Sequence of chain 1.A:
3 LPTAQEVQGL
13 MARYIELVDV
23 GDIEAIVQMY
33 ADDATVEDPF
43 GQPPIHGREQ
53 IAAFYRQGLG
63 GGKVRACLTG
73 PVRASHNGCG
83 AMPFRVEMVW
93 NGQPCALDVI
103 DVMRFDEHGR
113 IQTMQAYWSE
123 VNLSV

The small molecule below binds the protein below.
Small molecule (SMILES): C[C@]12CCc3c(ccc4cc(O)ccc34)[C@@H]1CCC2=O

Binding-site contacts:
Ligand atom C6 contacts residue PHE86 of chain 1.A at 4.1 Å (hydrophobic).
Ligand atom C26 contacts residue MET90 of chain 1.A at 4.0 Å (hydrophobic).
Ligand atom C3 contacts residue ASP40 of chain 1.A at 3.6 Å.
Ligand atom C10 contacts residue VAL101 of chain 1.A at 4.2 Å (hydrophobic).
Ligand atom C5 contacts residue VAL88 of chain 1.A at 4.2 Å (hydrophobic).
Ligand atom C19 contacts residue VAL88 of chain 1.A at 4.2 Å (hydrophobic).
Ligand atom O1 contacts residue PHE86 of chain 1.A at 3.6 Å.
Ligand atom C27 contacts residue GLY60 of chain 1.A at 3.9 Å.
Ligand atom C19 contacts residue VAL66 of chain 1.A at 4.0 Å (hydrophobic).
Ligand atom C6 contacts residue TYR16 of chain 1.A at 3.4 Å (hydrophobic).
Ligand atom C12 contacts residue VAL88 of chain 1.A at 4.3 Å (hydrophobic).
Ligand atom C1 contacts residue TYR16 of chain 1.A at 3.2 Å (hydrophobic).
Ligand atom O26 contacts residue MET90 of chain 1.A at 3.2 Å.
Ligand atom C10 contacts residue TRP120 of chain 1.A at 3.5 Å (hydrophobic).
Ligand atom C18 contacts residue GLY60 of chain 1.A at 4.2 Å.
Ligand atom C6 contacts residue VAL20 of chain 1.A at 4.1 Å (hydrophobic).
Ligand atom O1 contacts residue TYR16 of chain 1.A at 2.5 Å (h-bond).
Ligand atom C2 contacts residue PHE86 of chain 1.A at 3.7 Å (hydrophobic).
Ligand atom C16 contacts residue LEU99 of chain 1.A at 3.9 Å (hydrophobic).
Ligand atom C11 contacts residue TRP120 of chain 1.A at 3.5 Å (hydrophobic).
Ligand atom O1 contacts residue MET116 of chain 1.A at 3.7 Å.
Ligand atom C24 contacts residue LEU99 of chain 1.A at 4.0 Å (hydrophobic).
Ligand atom C10 contacts residue ASP40 of chain 1.A at 3.5 Å.
Ligand atom C11 contacts residue LEU99 of chain 1.A at 3.7 Å (hydrophobic).
Ligand atom C18 contacts residue VAL66 of chain 1.A at 3.9 Å (hydrophobic).
Ligand atom C2 contacts residue ASP40 of chain 1.A at 3.5 Å.
Ligand atom C1 contacts residue MET116 of chain 1.A at 4.3 Å (hydrophobic).
Ligand atom C11 contacts residue ASP40 of chain 1.A at 4.0 Å.
Ligand atom C1 contacts residue ASP40 of chain 1.A at 4.3 Å.
Ligand atom O1 contacts residue ASP103 of chain 1.A at 2.5 Å (salt-bridge).
Ligand atom C12 contacts residue LEU99 of chain 1.A at 4.1 Å (hydrophobic).
Ligand atom C1 contacts residue PHE86 of chain 1.A at 3.6 Å (hydrophobic).
Ligand atom C2 contacts residue ALA118 of chain 1.A at 4.1 Å (hydrophobic).
Ligand atom C13 contacts residue VAL88 of chain 1.A at 4.2 Å (hydrophobic).
Ligand atom C2 contacts residue ASP103 of chain 1.A at 3.9 Å.
Ligand atom C5 contacts residue VAL20 of chain 1.A at 4.0 Å (hydrophobic).
Ligand atom C19 contacts residue LEU61 of chain 1.A at 4.0 Å (hydrophobic).
Ligand atom C1 contacts residue ASP103 of chain 1.A at 3.6 Å.
Ligand atom C24 contacts residue TRP120 of chain 1.A at 3.9 Å (hydrophobic).
Ligand atom C4 contacts residue VAL88 of chain 1.A at 4.2 Å (hydrophobic).